A protein and the small-molecule ligand that binds it are described below.
Small molecule (SMILES): CC(=O)N[C@H](C(=O)N[C@@H](CCC(=O)O)C(=O)N[C@@H](CC(=O)O)C(=O)N[C@H](C(=O)N[C@H](C(=O)N[C@@H](CS)C(=O)N[C@@H](CS)C(=O)O)C(C)C)C(C)C)[C@@H](C)O

Binding-site contacts:
Ligand atom CA contacts residue ALA177 of chain 1.A at 3.9 Å (hydrophobic).
Ligand atom O contacts residue ALA177 of chain 1.A at 3.2 Å.
Ligand atom C contacts residue ALA177 of chain 1.A at 3.7 Å (hydrophobic).
Ligand atom CA contacts residue ARG176 of chain 1.A at 3.8 Å.
Ligand atom N contacts residue ARG176 of chain 1.A at 3.0 Å (salt-bridge).
Ligand atom SG contacts residue HIS78 of chain 1.A at 3.7 Å.
Ligand atom SG contacts residue PHE175 of chain 1.A at 3.8 Å.
Ligand atom OXT contacts residue ALA160 of chain 1.A at 3.2 Å.
Ligand atom SG contacts residue LEU156 of chain 1.A at 3.8 Å.
Ligand atom CG2 contacts residue ARG144 of chain 1.A at 3.6 Å.
Ligand atom C contacts residue HIS78 of chain 1.A at 3.6 Å.
Ligand atom O contacts residue GLY158 of chain 1.A at 2.9 Å (h-bond).
Ligand atom N contacts residue HIS78 of chain 1.A at 3.5 Å (h-bond).
Ligand atom O contacts residue SER159 of chain 1.A at 3.4 Å (h-bond).
Ligand atom CG1 contacts residue ALA177 of chain 1.A at 3.5 Å (hydrophobic).
Ligand atom C contacts residue ALA160 of chain 1.A at 3.2 Å (hydrophobic).
Ligand atom O contacts residue LEU156 of chain 1.A at 3.7 Å.
Ligand atom O contacts residue VAL179 of chain 1.A at 3.4 Å.
Ligand atom CB contacts residue LEU156 of chain 1.A at 3.5 Å (hydrophobic).
Ligand atom N contacts residue SER180 of chain 1.A at 3.1 Å (h-bond).
Ligand atom O contacts residue SER180 of chain 1.A at 2.9 Å (h-bond).
Ligand atom CD contacts residue LYS186 of chain 1.A at 3.6 Å.
Ligand atom CA contacts residue SER180 of chain 1.A at 3.6 Å.
Ligand atom OE2 contacts residue LYS186 of chain 1.A at 2.8 Å (salt-bridge).
Ligand atom O contacts residue ALA160 of chain 1.A at 3.1 Å (h-bond).
Ligand atom SG contacts residue ARG176 of chain 1.A at 3.6 Å.
Ligand atom O contacts residue ALA178 of chain 1.A at 3.5 Å (h-bond).
Ligand atom C contacts residue SER180 of chain 1.A at 3.8 Å.
Ligand atom O contacts residue SER180 of chain 1.A at 3.8 Å.
Ligand atom N contacts residue ALA178 of chain 1.A at 2.8 Å (h-bond).
Ligand atom CB contacts residue HIS78 of chain 1.A at 3.6 Å.
Ligand atom O contacts residue LYS157 of chain 1.A at 3.8 Å.
Ligand atom CB contacts residue PHE175 of chain 1.A at 3.7 Å (hydrophobic).
Ligand atom C contacts residue ALA178 of chain 1.A at 3.5 Å (hydrophobic).
Ligand atom CG contacts residue THR181 of chain 1.A at 3.5 Å.
Ligand atom CA contacts residue ALA178 of chain 1.A at 3.4 Å (hydrophobic).
Ligand atom CH3 contacts residue ARG182 of chain 1.A at 3.5 Å.
Ligand atom CG contacts residue LYS186 of chain 1.A at 3.6 Å.
Ligand atom OXT contacts residue HIS78 of chain 1.A at 2.6 Å (h-bond).
Ligand atom O contacts residue ALA178 of chain 1.A at 2.9 Å (h-bond).

Sequence of chain 1.A:
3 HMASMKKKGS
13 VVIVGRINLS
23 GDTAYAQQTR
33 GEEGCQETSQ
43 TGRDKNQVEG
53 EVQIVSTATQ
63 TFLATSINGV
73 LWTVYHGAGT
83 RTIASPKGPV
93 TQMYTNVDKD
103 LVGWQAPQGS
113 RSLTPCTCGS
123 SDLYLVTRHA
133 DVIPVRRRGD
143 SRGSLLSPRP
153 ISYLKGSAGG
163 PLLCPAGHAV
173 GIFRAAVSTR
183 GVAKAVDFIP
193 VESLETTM